Sequence of chain 1.A:
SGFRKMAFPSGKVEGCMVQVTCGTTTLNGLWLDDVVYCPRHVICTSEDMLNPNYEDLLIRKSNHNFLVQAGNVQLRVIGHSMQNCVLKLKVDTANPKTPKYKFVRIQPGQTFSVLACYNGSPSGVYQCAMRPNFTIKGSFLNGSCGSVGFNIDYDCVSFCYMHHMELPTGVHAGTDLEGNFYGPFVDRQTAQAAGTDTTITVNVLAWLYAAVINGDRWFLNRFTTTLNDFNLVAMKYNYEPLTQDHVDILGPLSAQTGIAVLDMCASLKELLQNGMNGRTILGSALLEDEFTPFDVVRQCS

This protein binds this small molecule.
Small molecule (SMILES): O=C1NC2(CC(C3CCC3)C2)C(=O)N1c1cncc2ccccc12

Sequence of chain 2.A:
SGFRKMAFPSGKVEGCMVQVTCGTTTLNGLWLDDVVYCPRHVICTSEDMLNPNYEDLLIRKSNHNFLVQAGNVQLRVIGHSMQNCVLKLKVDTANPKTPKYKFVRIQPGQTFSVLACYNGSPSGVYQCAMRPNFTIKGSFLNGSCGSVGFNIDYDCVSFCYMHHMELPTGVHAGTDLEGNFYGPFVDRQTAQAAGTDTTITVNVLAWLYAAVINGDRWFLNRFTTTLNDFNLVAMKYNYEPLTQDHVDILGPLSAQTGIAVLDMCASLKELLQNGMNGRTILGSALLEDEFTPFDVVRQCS

Binding-site contacts:
Ligand atom C14 contacts residue PHE140 of chain 2.A at 3.7 Å (hydrophobic).
Ligand atom C13 contacts residue LEU141 of chain 2.A at 3.8 Å (hydrophobic).
Ligand atom C19 contacts residue ASN142 of chain 2.A at 4.0 Å.
Ligand atom O1 contacts residue ASN142 of chain 2.A at 3.6 Å (h-bond).
Ligand atom C15 contacts residue SER1 of chain 1.A at 3.5 Å.
Ligand atom C16 contacts residue ASN142 of chain 2.A at 3.9 Å.
Ligand atom C15 contacts residue ASN142 of chain 2.A at 3.7 Å.
Ligand atom O2 contacts residue HIS164 of chain 2.A at 4.0 Å.
Ligand atom C7 contacts residue ASP187 of chain 2.A at 3.6 Å.
Ligand atom O2 contacts residue MET165 of chain 2.A at 3.4 Å.
Ligand atom C7 contacts residue ARG188 of chain 2.A at 4.0 Å.
Ligand atom C12 contacts residue HIS163 of chain 2.A at 3.4 Å.
Ligand atom O2 contacts residue GLU166 of chain 2.A at 3.1 Å (salt-bridge).
Ligand atom N3 contacts residue HIS163 of chain 2.A at 3.0 Å (h-bond).
Ligand atom N3 contacts residue GLU166 of chain 2.A at 4.0 Å.
Ligand atom C12 contacts residue GLU166 of chain 2.A at 3.8 Å.
Ligand atom C13 contacts residue PHE140 of chain 2.A at 3.2 Å (hydrophobic).
Ligand atom C8 contacts residue ARG188 of chain 2.A at 3.8 Å.
Ligand atom C13 contacts residue GLU166 of chain 2.A at 3.8 Å.
Ligand atom C15 contacts residue LEU141 of chain 2.A at 3.8 Å (hydrophobic).
Ligand atom N3 contacts residue SER144 of chain 2.A at 3.7 Å.
Ligand atom O1 contacts residue CYS145 of chain 2.A at 3.3 Å (h-bond).
Ligand atom N3 contacts residue PHE140 of chain 2.A at 3.7 Å.
Ligand atom O1 contacts residue GLY143 of chain 2.A at 3.7 Å.
Ligand atom C7 contacts residue MET49 of chain 2.A at 3.4 Å (hydrophobic).
Ligand atom C1 contacts residue CYS145 of chain 2.A at 3.4 Å (hydrophobic).
Ligand atom C8 contacts residue MET49 of chain 2.A at 3.5 Å (hydrophobic).
Ligand atom C9 contacts residue HIS41 of chain 2.A at 3.6 Å.
Ligand atom C15 contacts residue GLU166 of chain 2.A at 3.6 Å.
Ligand atom N2 contacts residue CYS145 of chain 2.A at 3.9 Å.
Ligand atom C6 contacts residue ASP187 of chain 2.A at 4.0 Å.
Ligand atom C14 contacts residue GLU166 of chain 2.A at 3.9 Å.
Ligand atom C15 contacts residue PHE140 of chain 2.A at 3.3 Å (hydrophobic).
Ligand atom C8 contacts residue GLN189 of chain 2.A at 3.5 Å.
Ligand atom C9 contacts residue HIS164 of chain 2.A at 3.5 Å.
Ligand atom C12 contacts residue CYS145 of chain 2.A at 3.8 Å (hydrophobic).
Ligand atom C6 contacts residue MET165 of chain 2.A at 3.9 Å (hydrophobic).
Ligand atom C14 contacts residue ASN142 of chain 2.A at 3.7 Å.
Ligand atom C14 contacts residue LEU141 of chain 2.A at 3.7 Å (hydrophobic).
Ligand atom N1 contacts residue CYS145 of chain 2.A at 3.9 Å.